Binding-site contacts:
Ligand atom CAD contacts residue ALA303 of chain 1.B at 3.8 Å (hydrophobic).
Ligand atom CAR contacts residue TRP304 of chain 1.B at 3.9 Å (hydrophobic).
Ligand atom CAE contacts residue THR307 of chain 1.B at 3.7 Å.
Ligand atom OAW contacts residue TRP299 of chain 1.B at 4.3 Å.
Ligand atom CBH contacts residue TRP304 of chain 1.B at 4.5 Å (hydrophobic).
Ligand atom CAD contacts residue TRP304 of chain 1.B at 4.2 Å (hydrophobic).
Ligand atom CBD contacts residue LEU514 of chain 1.A at 4.5 Å (hydrophobic).
Ligand atom CAS contacts residue TRP304 of chain 1.B at 4.3 Å (hydrophobic).
Ligand atom CAE contacts residue LEU510 of chain 1.A at 4.5 Å (hydrophobic).
Ligand atom CAT contacts residue TRP304 of chain 1.B at 3.5 Å (hydrophobic).
Ligand atom CAE contacts residue LEU514 of chain 1.A at 4.4 Å (hydrophobic).
Ligand atom CAM contacts residue ASN300 of chain 1.B at 4.1 Å.
Ligand atom CAV contacts residue TRP299 of chain 1.B at 4.1 Å (hydrophobic).

Sequence of chain 1.B:
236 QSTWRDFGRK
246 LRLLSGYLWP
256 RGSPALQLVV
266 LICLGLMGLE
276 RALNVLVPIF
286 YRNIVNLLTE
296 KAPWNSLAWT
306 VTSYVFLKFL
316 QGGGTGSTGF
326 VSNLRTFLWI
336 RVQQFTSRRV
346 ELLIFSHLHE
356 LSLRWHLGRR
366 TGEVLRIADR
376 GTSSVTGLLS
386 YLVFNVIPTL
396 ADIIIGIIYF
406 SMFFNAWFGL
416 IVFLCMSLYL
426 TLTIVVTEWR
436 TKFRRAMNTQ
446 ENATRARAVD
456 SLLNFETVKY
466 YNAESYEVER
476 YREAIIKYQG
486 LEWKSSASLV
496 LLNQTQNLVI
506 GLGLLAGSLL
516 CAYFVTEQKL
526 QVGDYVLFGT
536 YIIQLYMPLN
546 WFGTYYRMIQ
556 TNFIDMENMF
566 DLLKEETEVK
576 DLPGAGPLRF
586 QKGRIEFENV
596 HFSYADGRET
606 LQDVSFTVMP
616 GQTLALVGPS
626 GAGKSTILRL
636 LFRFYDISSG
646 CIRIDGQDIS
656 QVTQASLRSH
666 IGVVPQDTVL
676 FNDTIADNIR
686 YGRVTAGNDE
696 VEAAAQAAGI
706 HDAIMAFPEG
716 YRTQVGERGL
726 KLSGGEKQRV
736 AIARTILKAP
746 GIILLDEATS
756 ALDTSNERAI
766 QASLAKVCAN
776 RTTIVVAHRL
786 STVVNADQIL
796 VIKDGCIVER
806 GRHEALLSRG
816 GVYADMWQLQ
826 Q

A small-molecule ligand and the protein it binds are described below.
Small molecule (SMILES): CC(C)CCC[C@@H](C)[C@H]1CC[C@H]2[C@@H]3CC=C4C[C@@H](OC(=O)CCC(=O)O)CC[C@]4(C)[C@H]3CC[C@]12C

Sequence of chain 1.A:
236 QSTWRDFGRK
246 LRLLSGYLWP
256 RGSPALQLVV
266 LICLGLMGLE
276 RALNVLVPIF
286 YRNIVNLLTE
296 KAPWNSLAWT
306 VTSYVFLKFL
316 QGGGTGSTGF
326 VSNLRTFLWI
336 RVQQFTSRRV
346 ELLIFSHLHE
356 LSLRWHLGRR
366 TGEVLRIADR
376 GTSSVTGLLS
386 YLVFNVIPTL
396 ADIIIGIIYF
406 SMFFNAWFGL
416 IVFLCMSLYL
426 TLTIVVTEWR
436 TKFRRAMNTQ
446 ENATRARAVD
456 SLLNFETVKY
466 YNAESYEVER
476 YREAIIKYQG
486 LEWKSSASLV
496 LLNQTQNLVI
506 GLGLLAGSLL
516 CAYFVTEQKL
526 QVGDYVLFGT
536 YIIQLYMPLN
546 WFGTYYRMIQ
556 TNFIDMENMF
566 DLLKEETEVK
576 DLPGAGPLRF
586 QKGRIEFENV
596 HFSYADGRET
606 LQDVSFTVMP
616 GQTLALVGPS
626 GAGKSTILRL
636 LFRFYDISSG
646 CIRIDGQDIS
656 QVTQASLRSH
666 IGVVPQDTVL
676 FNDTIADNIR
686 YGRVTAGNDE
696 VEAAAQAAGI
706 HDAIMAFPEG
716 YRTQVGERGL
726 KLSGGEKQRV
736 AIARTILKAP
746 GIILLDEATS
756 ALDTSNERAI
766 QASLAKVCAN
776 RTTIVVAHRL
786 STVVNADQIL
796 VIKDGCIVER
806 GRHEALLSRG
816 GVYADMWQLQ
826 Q